Binding-site contacts:
Ligand atom CA contacts residue VAL4 of chain 6.E at 3.5 Å (hydrophobic).
Ligand atom C contacts residue VAL4 of chain 6.E at 3.5 Å (hydrophobic).
Ligand atom CA contacts residue GLN3 of chain 6.E at 4.3 Å.
Ligand atom CB contacts residue VAL4 of chain 6.E at 4.0 Å (hydrophobic).
Ligand atom CB contacts residue ALA2 of chain 6.E at 3.5 Å (hydrophobic).
Ligand atom OG contacts residue GLN3 of chain 6.E at 3.3 Å (h-bond).
Ligand atom CB contacts residue GLN3 of chain 6.E at 3.6 Å.
Ligand atom C contacts residue GLN3 of chain 6.E at 3.8 Å.
Ligand atom CG2 contacts residue GLN3 of chain 6.E at 3.9 Å.
Ligand atom CA contacts residue ALA2 of chain 6.E at 3.4 Å (hydrophobic).
Ligand atom CA contacts residue VAL4 of chain 6.E at 4.0 Å (hydrophobic).
Ligand atom N contacts residue VAL4 of chain 6.E at 3.0 Å (h-bond).
Ligand atom O contacts residue VAL4 of chain 6.E at 4.2 Å.
Ligand atom N contacts residue VAL4 of chain 6.E at 4.1 Å.
Ligand atom O contacts residue VAL4 of chain 6.E at 4.4 Å.
Ligand atom CB contacts residue GLN3 of chain 6.E at 4.1 Å.
Ligand atom O contacts residue GLN3 of chain 6.E at 3.0 Å (h-bond).
Ligand atom C contacts residue ALA2 of chain 6.E at 3.6 Å (hydrophobic).
Ligand atom OE2 contacts residue VAL4 of chain 6.E at 3.6 Å.
Ligand atom CB contacts residue VAL4 of chain 6.E at 4.2 Å (hydrophobic).
Ligand atom C contacts residue VAL4 of chain 6.E at 4.4 Å (hydrophobic).
Ligand atom CD contacts residue VAL4 of chain 6.E at 3.8 Å (hydrophobic).
Ligand atom C contacts residue ALA2 of chain 6.E at 4.2 Å (hydrophobic).
Ligand atom OE1 contacts residue VAL4 of chain 6.E at 3.3 Å (h-bond).
Ligand atom C contacts residue VAL4 of chain 6.E at 4.5 Å (hydrophobic).
Ligand atom N contacts residue ALA2 of chain 6.E at 4.3 Å.
Ligand atom CA contacts residue ALA2 of chain 6.E at 3.8 Å (hydrophobic).
Ligand atom CG1 contacts residue GLN3 of chain 6.E at 3.0 Å.
Ligand atom CG2 contacts residue ALA2 of chain 6.E at 4.3 Å (hydrophobic).
Ligand atom CB contacts residue ALA2 of chain 6.E at 4.0 Å (hydrophobic).
Ligand atom N contacts residue GLN3 of chain 6.E at 4.5 Å.
Ligand atom N contacts residue ALA2 of chain 6.E at 2.8 Å (h-bond).
Ligand atom CG2 contacts residue SER5 of chain 6.E at 3.2 Å.
Ligand atom CG2 contacts residue VAL4 of chain 6.E at 3.4 Å (hydrophobic).

A small-molecule ligand and the protein it binds are described below.
Small molecule (SMILES): CC[C@H](C)[C@H](N)C(=O)N[C@@H](CO)C(=O)N[C@@H](CCC(=O)O)C(=O)N[C@H](C=O)C(C)C

Sequence of chain 6.E:
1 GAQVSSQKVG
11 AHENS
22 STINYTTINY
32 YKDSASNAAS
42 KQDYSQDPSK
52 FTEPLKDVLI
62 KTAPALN